Sequence of chain 1.C:
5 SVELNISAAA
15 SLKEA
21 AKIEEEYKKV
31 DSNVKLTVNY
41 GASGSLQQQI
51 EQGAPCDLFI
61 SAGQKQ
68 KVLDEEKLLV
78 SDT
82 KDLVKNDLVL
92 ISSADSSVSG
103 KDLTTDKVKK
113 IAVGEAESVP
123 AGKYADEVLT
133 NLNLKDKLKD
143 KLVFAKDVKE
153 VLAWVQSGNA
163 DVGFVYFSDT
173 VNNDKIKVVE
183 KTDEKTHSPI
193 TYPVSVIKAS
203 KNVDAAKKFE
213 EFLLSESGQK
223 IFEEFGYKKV

A small-molecule ligand and the protein it binds are described below.
Small molecule (SMILES): CC[C@H](C)O

Binding-site contacts:
Ligand atom C3 contacts residue GLN64 of chain 1.C at 3.8 Å.
Ligand atom C1 contacts residue GLY63 of chain 1.C at 4.3 Å.
Ligand atom C4 contacts residue GLN64 of chain 1.C at 4.0 Å.
Ligand atom C1 contacts residue GLN64 of chain 1.C at 3.6 Å.
Ligand atom C3 contacts residue LYS65 of chain 1.C at 3.8 Å.
Ligand atom C3 contacts residue GLY63 of chain 1.C at 4.4 Å.
Ligand atom C2 contacts residue GLN64 of chain 1.C at 4.2 Å.
Ligand atom C1 contacts residue PRO191 of chain 1.C at 4.5 Å (hydrophobic).
Ligand atom C4 contacts residue GLY63 of chain 1.C at 3.7 Å.